The protein below binds the small molecule below.
Small molecule (SMILES): Cc1cc(Nc2nn(-c3ccccc3)c(=O)c3ccccc23)n[nH]1

Sequence of chain 1.A:
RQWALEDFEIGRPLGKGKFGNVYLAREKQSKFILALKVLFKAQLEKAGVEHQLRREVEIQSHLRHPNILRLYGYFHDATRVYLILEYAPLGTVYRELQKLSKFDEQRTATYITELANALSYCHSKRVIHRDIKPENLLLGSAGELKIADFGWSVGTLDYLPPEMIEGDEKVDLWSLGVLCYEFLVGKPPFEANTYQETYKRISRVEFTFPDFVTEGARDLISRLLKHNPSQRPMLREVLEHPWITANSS

Binding-site contacts:
Ligand atom C23 contacts residue LEU138 of chain 1.A at 3.8 Å (hydrophobic).
Ligand atom C3 contacts residue LEU14 of chain 1.A at 3.8 Å (hydrophobic).
Ligand atom N22 contacts residue GLU86 of chain 1.A at 3.8 Å.
Ligand atom C7 contacts residue GLY91 of chain 1.A at 3.7 Å.
Ligand atom N21 contacts residue TYR87 of chain 1.A at 3.6 Å.
Ligand atom C9 contacts residue ALA88 of chain 1.A at 3.8 Å (hydrophobic).
Ligand atom C16 contacts residue LEU14 of chain 1.A at 3.9 Å (hydrophobic).
Ligand atom C20 contacts residue GLU86 of chain 1.A at 3.9 Å.
Ligand atom C23 contacts residue LEU69 of chain 1.A at 3.9 Å (hydrophobic).
Ligand atom N21 contacts residue ALA35 of chain 1.A at 3.8 Å.
Ligand atom C16 contacts residue GLY15 of chain 1.A at 3.8 Å.
Ligand atom N10 contacts residue LEU138 of chain 1.A at 3.9 Å.
Ligand atom C6 contacts residue PRO89 of chain 1.A at 3.6 Å (hydrophobic).
Ligand atom O24 contacts residue LEU14 of chain 1.A at 3.0 Å (h-bond).
Ligand atom C8 contacts residue ALA88 of chain 1.A at 3.8 Å (hydrophobic).
Ligand atom N22 contacts residue ALA88 of chain 1.A at 2.7 Å (h-bond).
Ligand atom C8 contacts residue GLY91 of chain 1.A at 3.8 Å.
Ligand atom N2 contacts residue LEU14 of chain 1.A at 3.5 Å (h-bond).
Ligand atom N17 contacts residue ALA88 of chain 1.A at 3.0 Å (h-bond).
Ligand atom C18 contacts residue ALA88 of chain 1.A at 3.6 Å (hydrophobic).
Ligand atom C1 contacts residue LEU14 of chain 1.A at 3.2 Å (hydrophobic).
Ligand atom C5 contacts residue GLY91 of chain 1.A at 3.7 Å.
Ligand atom N21 contacts residue ALA88 of chain 1.A at 3.4 Å (h-bond).
Ligand atom C18 contacts residue LEU138 of chain 1.A at 3.9 Å (hydrophobic).
Ligand atom C15 contacts residue VAL22 of chain 1.A at 3.7 Å (hydrophobic).
Ligand atom C6 contacts residue GLY91 of chain 1.A at 3.5 Å.
Ligand atom N22 contacts residue TYR87 of chain 1.A at 3.5 Å.
Ligand atom C19 contacts residue LEU138 of chain 1.A at 3.6 Å (hydrophobic).
Ligand atom N21 contacts residue GLU86 of chain 1.A at 2.9 Å (salt-bridge).
Ligand atom C7 contacts residue ALA88 of chain 1.A at 3.1 Å (hydrophobic).
Ligand atom C14 contacts residue GLY15 of chain 1.A at 3.8 Å.
Ligand atom C3 contacts residue GLY91 of chain 1.A at 3.8 Å.
Ligand atom C11 contacts residue LEU14 of chain 1.A at 3.6 Å (hydrophobic).
Ligand atom N21 contacts residue LEU138 of chain 1.A at 3.7 Å.
Ligand atom N17 contacts residue LEU14 of chain 1.A at 3.9 Å.
Ligand atom C20 contacts residue LEU138 of chain 1.A at 3.4 Å (hydrophobic).
Ligand atom C5 contacts residue ARG12 of chain 1.A at 3.9 Å.
Ligand atom C15 contacts residue GLY15 of chain 1.A at 3.6 Å.
Ligand atom C4 contacts residue GLY91 of chain 1.A at 3.7 Å.
Ligand atom C12 contacts residue THR92 of chain 1.A at 3.8 Å.